Sequence of chain 3.V:
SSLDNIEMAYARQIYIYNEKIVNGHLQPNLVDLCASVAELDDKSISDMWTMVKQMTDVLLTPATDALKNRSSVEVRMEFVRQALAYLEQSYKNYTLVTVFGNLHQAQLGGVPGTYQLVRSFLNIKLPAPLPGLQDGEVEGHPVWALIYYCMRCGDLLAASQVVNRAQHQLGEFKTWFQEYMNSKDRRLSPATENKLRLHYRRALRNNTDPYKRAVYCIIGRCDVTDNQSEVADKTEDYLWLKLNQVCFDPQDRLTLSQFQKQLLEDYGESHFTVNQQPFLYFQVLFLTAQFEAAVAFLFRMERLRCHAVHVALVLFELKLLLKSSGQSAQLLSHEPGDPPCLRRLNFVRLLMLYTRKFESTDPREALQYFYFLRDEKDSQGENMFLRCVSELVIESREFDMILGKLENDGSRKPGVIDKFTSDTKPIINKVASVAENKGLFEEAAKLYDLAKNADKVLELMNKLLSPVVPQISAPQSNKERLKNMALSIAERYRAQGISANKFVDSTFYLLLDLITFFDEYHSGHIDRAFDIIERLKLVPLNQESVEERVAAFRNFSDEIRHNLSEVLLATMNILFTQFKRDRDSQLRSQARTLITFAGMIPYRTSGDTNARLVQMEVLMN

A protein and the small-molecule ligand that binds it are described below.
Small molecule (SMILES): CC[C@H](C)[C@H](NC(=O)[C@H](CO)NC(=O)[C@H](CCCN=C(N)N)NC(=O)[C@@H](NC(=O)[C@@H]1CCCN1C(=O)[C@@H]1CCCN1C(=O)[C@H](C)N)C(C)C)C(=O)N[C@H](C=O)Cc1ccc(O)cc1

Binding-site contacts:
Ligand atom CD contacts residue TYR273 of chain 3.V at 3.3 Å (hydrophobic).
Ligand atom CG1 contacts residue VAL280 of chain 3.V at 4.0 Å (hydrophobic).
Ligand atom N contacts residue THR235 of chain 3.V at 3.9 Å.
Ligand atom CA contacts residue ASN227 of chain 3.V at 3.7 Å.
Ligand atom O contacts residue ASN227 of chain 3.V at 3.6 Å.
Ligand atom CB contacts residue LEU286 of chain 3.V at 3.9 Å (hydrophobic).
Ligand atom CG2 contacts residue GLU236 of chain 3.V at 3.3 Å.
Ligand atom CG1 contacts residue TYR94 of chain 3.V at 3.8 Å (hydrophobic).
Ligand atom CG contacts residue ASP233 of chain 3.V at 3.0 Å.
Ligand atom CD1 contacts residue TYR91 of chain 3.V at 3.9 Å (hydrophobic).
Ligand atom CB contacts residue HIS277 of chain 3.V at 3.7 Å.
Ligand atom CG2 contacts residue HIS277 of chain 3.V at 3.3 Å.
Ligand atom C contacts residue TYR94 of chain 3.V at 4.0 Å (hydrophobic).
Ligand atom O contacts residue HIS277 of chain 3.V at 3.4 Å.
Ligand atom CG contacts residue TYR273 of chain 3.V at 3.6 Å (hydrophobic).
Ligand atom O contacts residue LEU286 of chain 3.V at 3.2 Å.
Ligand atom C contacts residue THR235 of chain 3.V at 3.6 Å.
Ligand atom O contacts residue LYS234 of chain 3.V at 3.6 Å.
Ligand atom CG2 contacts residue PHE278 of chain 3.V at 3.7 Å (hydrophobic).
Ligand atom C contacts residue ASN227 of chain 3.V at 3.5 Å.
Ligand atom C contacts residue LEU286 of chain 3.V at 3.8 Å (hydrophobic).
Ligand atom O contacts residue TYR94 of chain 3.V at 2.9 Å.
Ligand atom C contacts residue ASN281 of chain 3.V at 3.8 Å.
Ligand atom CG2 contacts residue LEU286 of chain 3.V at 3.7 Å (hydrophobic).
Ligand atom N contacts residue THR235 of chain 3.V at 3.5 Å (h-bond).
Ligand atom CG2 contacts residue ASN281 of chain 3.V at 3.6 Å.
Ligand atom CG contacts residue LYS234 of chain 3.V at 3.3 Å.
Ligand atom N contacts residue ASN227 of chain 3.V at 3.0 Å (h-bond).
Ligand atom CD contacts residue HIS277 of chain 3.V at 3.9 Å.
Ligand atom O contacts residue THR235 of chain 3.V at 3.0 Å (h-bond).
Ligand atom C contacts residue THR235 of chain 3.V at 3.6 Å.
Ligand atom CD1 contacts residue TYR94 of chain 3.V at 3.5 Å (hydrophobic).
Ligand atom CA contacts residue THR235 of chain 3.V at 3.6 Å.
Ligand atom C contacts residue THR235 of chain 3.V at 3.6 Å.
Ligand atom CG contacts residue HIS277 of chain 3.V at 3.8 Å.
Ligand atom CB contacts residue TYR238 of chain 3.V at 3.6 Å (hydrophobic).
Ligand atom O contacts residue ASN281 of chain 3.V at 2.6 Å (h-bond).
Ligand atom O contacts residue THR235 of chain 3.V at 3.1 Å (h-bond).
Ligand atom CB contacts residue ASP233 of chain 3.V at 3.0 Å.
Ligand atom N contacts residue TYR273 of chain 3.V at 3.9 Å.